Sequence of chain 1.A:
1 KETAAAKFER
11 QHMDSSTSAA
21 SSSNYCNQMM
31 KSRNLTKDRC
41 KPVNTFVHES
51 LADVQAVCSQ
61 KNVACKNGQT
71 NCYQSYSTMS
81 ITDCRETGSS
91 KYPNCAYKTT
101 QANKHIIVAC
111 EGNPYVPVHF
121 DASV

A small-molecule ligand and the protein it binds are described below.
Small molecule (SMILES): Nc1nc2c(ncn2[C@@H]2O[C@H](CO[P](=O)(O)O[C@@H]3[C@H](O)[C@@H](CO)O[C@H]3n3ccc(=O)[nH]c3=O)[C@@H](O)[C@H]2O)c(=O)[nH]1

Binding-site contacts:
Ligand atom O5B contacts residue HIS12 of chain 1.A at 2.4 Å (h-bond).
Ligand atom C1D contacts residue VAL43 of chain 1.A at 3.9 Å (hydrophobic).
Ligand atom C2D contacts residue PHE120 of chain 1.A at 3.3 Å (hydrophobic).
Ligand atom O5B contacts residue PHE120 of chain 1.A at 2.8 Å (h-bond).
Ligand atom P contacts residue PHE120 of chain 1.A at 4.0 Å.
Ligand atom N1U contacts residue PHE120 of chain 1.A at 3.9 Å.
Ligand atom C6U contacts residue VAL43 of chain 1.A at 4.0 Å (hydrophobic).
Ligand atom P contacts residue HIS119 of chain 1.A at 3.8 Å.
Ligand atom O5B contacts residue HIS119 of chain 1.A at 3.6 Å.
Ligand atom N3U contacts residue PHE120 of chain 1.A at 3.4 Å.
Ligand atom C6U contacts residue PHE120 of chain 1.A at 3.8 Å (hydrophobic).
Ligand atom N3U contacts residue THR45 of chain 1.A at 2.7 Å (h-bond).
Ligand atom O4U contacts residue PHE120 of chain 1.A at 3.6 Å.
Ligand atom P contacts residue LYS41 of chain 1.A at 3.9 Å.
Ligand atom O2U contacts residue THR45 of chain 1.A at 2.9 Å (h-bond).
Ligand atom O2D contacts residue HIS12 of chain 1.A at 3.5 Å (h-bond).
Ligand atom C2U contacts residue PHE120 of chain 1.A at 3.8 Å (hydrophobic).
Ligand atom C4U contacts residue PHE120 of chain 1.A at 3.6 Å (hydrophobic).
Ligand atom C4U contacts residue THR45 of chain 1.A at 3.4 Å.
Ligand atom O4D contacts residue LYS41 of chain 1.A at 3.8 Å.
Ligand atom O1P contacts residue LYS41 of chain 1.A at 3.5 Å (salt-bridge).
Ligand atom O2U contacts residue ASN44 of chain 1.A at 3.3 Å.
Ligand atom O1P contacts residue GLN11 of chain 1.A at 2.8 Å (h-bond).
Ligand atom C3D contacts residue PHE120 of chain 1.A at 3.8 Å (hydrophobic).
Ligand atom P contacts residue GLN11 of chain 1.A at 3.9 Å.
Ligand atom O2P contacts residue HIS119 of chain 1.A at 2.5 Å (h-bond).
Ligand atom C3D contacts residue HIS119 of chain 1.A at 3.8 Å.
Ligand atom P contacts residue HIS12 of chain 1.A at 3.3 Å.
Ligand atom O4D contacts residue VAL43 of chain 1.A at 3.5 Å (h-bond).
Ligand atom C1D contacts residue LYS41 of chain 1.A at 3.6 Å.
Ligand atom C2D contacts residue LYS41 of chain 1.A at 3.9 Å.
Ligand atom O4U contacts residue THR45 of chain 1.A at 3.2 Å (h-bond).
Ligand atom C2U contacts residue ASN44 of chain 1.A at 3.9 Å.
Ligand atom C2U contacts residue THR45 of chain 1.A at 3.6 Å.
Ligand atom C5U contacts residue ASP121 of chain 1.A at 3.7 Å.
Ligand atom O1P contacts residue HIS12 of chain 1.A at 3.8 Å.
Ligand atom O2D contacts residue LYS41 of chain 1.A at 3.0 Å (salt-bridge).
Ligand atom O3D contacts residue HIS119 of chain 1.A at 3.1 Å.
Ligand atom O2U contacts residue HIS12 of chain 1.A at 3.0 Å.
Ligand atom N1U contacts residue VAL43 of chain 1.A at 4.0 Å.